Binding-site contacts:
Ligand atom N2 contacts residue ILE58 of chain 1.AB at 3.9 Å.
Ligand atom C1 contacts residue GLY89 of chain 1.AB at 4.5 Å.
Ligand atom C1 contacts residue ASN88 of chain 1.AB at 1.4 Å.
Ligand atom O7 contacts residue ASN88 of chain 1.AB at 4.0 Å.
Ligand atom C4 contacts residue ASN88 of chain 1.AB at 4.2 Å.
Ligand atom C7 contacts residue ILE58 of chain 1.AB at 3.6 Å (hydrophobic).
Ligand atom C2 contacts residue ASN88 of chain 1.AB at 2.5 Å.
Ligand atom C7 contacts residue ASN88 of chain 1.AB at 3.9 Å.
Ligand atom N2 contacts residue ASN88 of chain 1.AB at 3.1 Å (h-bond).
Ligand atom O5 contacts residue GLY89 of chain 1.AB at 4.0 Å.
Ligand atom C8 contacts residue SER55 of chain 1.AB at 3.5 Å.
Ligand atom N2 contacts residue GLU105 of chain 1.AB at 4.4 Å.
Ligand atom C3 contacts residue ASN88 of chain 1.AB at 3.9 Å.
Ligand atom C5 contacts residue ASN88 of chain 1.AB at 3.6 Å.
Ligand atom O5 contacts residue ASN88 of chain 1.AB at 2.3 Å (h-bond).
Ligand atom O7 contacts residue ILE58 of chain 1.AB at 4.1 Å.
Ligand atom O6 contacts residue GLY89 of chain 1.AB at 4.0 Å.
Ligand atom C8 contacts residue ILE58 of chain 1.AB at 3.3 Å (hydrophobic).
Ligand atom O6 contacts residue ASN88 of chain 1.AB at 4.0 Å.

Sequence of chain 1.AB:
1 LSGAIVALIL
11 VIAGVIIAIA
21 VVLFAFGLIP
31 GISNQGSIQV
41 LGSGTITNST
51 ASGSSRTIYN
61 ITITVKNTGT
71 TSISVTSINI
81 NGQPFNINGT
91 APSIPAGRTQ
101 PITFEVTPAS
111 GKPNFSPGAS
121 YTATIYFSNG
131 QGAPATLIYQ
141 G

This small molecule binds to this protein.
Small molecule (SMILES): CC(=O)N[C@@H]1[C@@H](O)[C@H](O)[C@@H](CO)O[C@H]1O